A protein and the small-molecule ligand that binds it are described below.
Small molecule (SMILES): C[C@H](/N=C/C(=O)O)C(=O)[C@H](O)COP(=O)(O)OP(=O)(O)OC[C@H]1O[C@@H](n2cnc3c(N)ncnc32)[C@H](O)[C@@H]1O

Sequence of chain 3.A:
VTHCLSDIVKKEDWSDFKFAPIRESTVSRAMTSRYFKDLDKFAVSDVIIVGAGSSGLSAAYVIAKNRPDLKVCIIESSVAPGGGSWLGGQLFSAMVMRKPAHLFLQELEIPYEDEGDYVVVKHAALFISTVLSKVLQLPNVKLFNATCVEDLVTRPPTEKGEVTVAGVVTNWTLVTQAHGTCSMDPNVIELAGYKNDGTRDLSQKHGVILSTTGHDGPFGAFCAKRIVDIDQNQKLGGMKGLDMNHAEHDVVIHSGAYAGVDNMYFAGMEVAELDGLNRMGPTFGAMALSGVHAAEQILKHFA

Binding-site contacts:
Ligand atom C13 contacts residue SER118 of chain 3.A at 3.2 Å.
Ligand atom N6 contacts residue PHE261 of chain 3.A at 3.1 Å (h-bond).
Ligand atom C4 contacts residue ASP227 of chain 2.A at 3.0 Å.
Ligand atom C7 contacts residue ARG321 of chain 3.A at 3.5 Å.
Ligand atom O13 contacts residue SER118 of chain 3.A at 3.2 Å (h-bond).
Ligand atom O4 contacts residue GLY310 of chain 3.A at 3.5 Å.
Ligand atom N4 contacts residue VAL190 of chain 3.A at 2.9 Å (h-bond).
Ligand atom C6 contacts residue GLY323 of chain 3.A at 3.3 Å.
Ligand atom O13 contacts residue SER119 of chain 3.A at 3.4 Å (h-bond).
Ligand atom N1 contacts residue ASP227 of chain 2.A at 2.8 Å (salt-bridge).
Ligand atom C5 contacts residue THR325 of chain 3.A at 3.3 Å.
Ligand atom C12 contacts residue GLU117 of chain 3.A at 3.4 Å.
Ligand atom O12 contacts residue GLU117 of chain 3.A at 2.8 Å (salt-bridge).
Ligand atom O5 contacts residue SER95 of chain 3.A at 3.5 Å (h-bond).
Ligand atom N1 contacts residue GLY323 of chain 3.A at 3.2 Å (h-bond).
Ligand atom O12 contacts residue GLY124 of chain 3.A at 3.2 Å.
Ligand atom O4 contacts residue MET311 of chain 3.A at 2.8 Å (h-bond).
Ligand atom O9 contacts residue MET322 of chain 3.A at 3.5 Å (h-bond).
Ligand atom O7 contacts residue PHE326 of chain 3.A at 3.4 Å.
Ligand atom O3 contacts residue GLY256 of chain 3.A at 3.4 Å.
Ligand atom O6 contacts residue MET329 of chain 3.A at 3.4 Å (h-bond).
Ligand atom O10 contacts residue PRO228 of chain 2.A at 3.5 Å.
Ligand atom C7 contacts residue GLY323 of chain 3.A at 3.3 Å.
Ligand atom O5 contacts residue SER96 of chain 3.A at 2.7 Å (h-bond).
Ligand atom O9 contacts residue GLY323 of chain 3.A at 3.0 Å (h-bond).
Ligand atom N3 contacts residue SER118 of chain 3.A at 3.1 Å (h-bond).
Ligand atom O9 contacts residue ARG321 of chain 3.A at 2.8 Å (salt-bridge).
Ligand atom N5 contacts residue VAL190 of chain 3.A at 2.8 Å (h-bond).
Ligand atom N2 contacts residue SER118 of chain 3.A at 3.4 Å (h-bond).
Ligand atom O13 contacts residue GLU117 of chain 3.A at 2.5 Å (salt-bridge).
Ligand atom O10 contacts residue ARG321 of chain 3.A at 2.8 Å (salt-bridge).
Ligand atom O6 contacts residue SER95 of chain 3.A at 3.3 Å (h-bond).
Ligand atom C14 contacts residue SER118 of chain 3.A at 3.4 Å.
Ligand atom C8 contacts residue THR254 of chain 3.A at 3.5 Å.
Ligand atom C11 contacts residue GLU117 of chain 3.A at 3.5 Å.
Ligand atom C5 contacts residue GLY323 of chain 3.A at 3.4 Å.
Ligand atom O11 contacts residue GLY94 of chain 3.A at 3.5 Å.
Ligand atom O8 contacts residue HIS257 of chain 3.A at 3.5 Å.
Ligand atom O1 contacts residue GLY125 of chain 3.A at 2.9 Å (h-bond).
Ligand atom O14 contacts residue GLY92 of chain 3.A at 3.1 Å.

Sequence of chain 2.A:
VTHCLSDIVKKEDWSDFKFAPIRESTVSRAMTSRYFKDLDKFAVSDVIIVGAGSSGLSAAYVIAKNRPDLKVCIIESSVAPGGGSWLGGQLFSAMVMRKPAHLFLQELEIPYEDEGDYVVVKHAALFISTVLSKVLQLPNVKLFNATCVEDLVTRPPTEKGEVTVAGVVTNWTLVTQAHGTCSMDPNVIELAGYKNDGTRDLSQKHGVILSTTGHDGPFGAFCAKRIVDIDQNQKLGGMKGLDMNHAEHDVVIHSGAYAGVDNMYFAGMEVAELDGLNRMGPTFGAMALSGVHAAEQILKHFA